Sequence of chain 1.N:
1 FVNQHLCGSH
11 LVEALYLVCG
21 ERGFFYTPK

A protein and the small-molecule ligand that binds it are described below.
Small molecule (SMILES): Oc1cccc(O)c1

Sequence of chain 1.T:
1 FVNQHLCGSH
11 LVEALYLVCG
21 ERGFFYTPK

Sequence of chain 1.R:
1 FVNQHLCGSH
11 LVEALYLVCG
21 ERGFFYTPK

Sequence of chain 1.Q:
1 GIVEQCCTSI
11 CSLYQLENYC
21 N

Binding-site contacts:
Ligand atom C3 contacts residue LEU11 of chain 1.R at 4.0 Å (hydrophobic).
Ligand atom C6 contacts residue LEU6 of chain 1.N at 4.2 Å (hydrophobic).
Ligand atom C2 contacts residue HIS5 of chain 1.N at 3.8 Å.
Ligand atom C5 contacts residue LEU11 of chain 1.R at 3.7 Å (hydrophobic).
Ligand atom O1 contacts residue HIS5 of chain 1.N at 3.1 Å (h-bond).
Ligand atom C5 contacts residue LEU6 of chain 1.N at 3.8 Å (hydrophobic).
Ligand atom C4 contacts residue HIS5 of chain 1.N at 4.5 Å.
Ligand atom C5 contacts residue HIS5 of chain 1.N at 4.3 Å.
Ligand atom C2 contacts residue CYS11 of chain 1.Q at 3.4 Å (hydrophobic).
Ligand atom C5 contacts residue CYS7 of chain 1.R at 4.0 Å (hydrophobic).
Ligand atom O3 contacts residue VAL2 of chain 1.N at 4.1 Å.
Ligand atom O1 contacts residue CYS11 of chain 1.Q at 4.4 Å.
Ligand atom C2 contacts residue ILE10 of chain 1.Q at 4.5 Å (hydrophobic).
Ligand atom C4 contacts residue VAL2 of chain 1.N at 4.3 Å (hydrophobic).
Ligand atom C1 contacts residue ALA14 of chain 1.R at 4.4 Å (hydrophobic).
Ligand atom O3 contacts residue CYS11 of chain 1.Q at 2.8 Å (h-bond).
Ligand atom C4 contacts residue CYS7 of chain 1.R at 3.8 Å (hydrophobic).
Ligand atom C4 contacts residue LEU11 of chain 1.R at 3.6 Å (hydrophobic).
Ligand atom C6 contacts residue HIS5 of chain 1.N at 3.8 Å.
Ligand atom C1 contacts residue CYS11 of chain 1.Q at 4.4 Å (hydrophobic).
Ligand atom O1 contacts residue LEU17 of chain 1.T at 3.7 Å.
Ligand atom C4 contacts residue CYS6 of chain 1.Q at 3.1 Å (hydrophobic).
Ligand atom O1 contacts residue ALA14 of chain 1.R at 3.6 Å.
Ligand atom O3 contacts residue LEU11 of chain 1.R at 4.5 Å.
Ligand atom C3 contacts residue CYS11 of chain 1.Q at 3.8 Å (hydrophobic).
Ligand atom C5 contacts residue CYS6 of chain 1.Q at 4.5 Å (hydrophobic).
Ligand atom O3 contacts residue SER9 of chain 1.Q at 3.6 Å (h-bond).
Ligand atom O3 contacts residue ILE10 of chain 1.Q at 3.5 Å.
Ligand atom C3 contacts residue HIS5 of chain 1.N at 4.2 Å.
Ligand atom C1 contacts residue LEU16 of chain 1.Q at 4.2 Å (hydrophobic).
Ligand atom C5 contacts residue HIS10 of chain 1.R at 4.0 Å.
Ligand atom C2 contacts residue LEU11 of chain 1.R at 4.4 Å (hydrophobic).
Ligand atom C3 contacts residue ILE10 of chain 1.Q at 4.5 Å (hydrophobic).
Ligand atom O1 contacts residue LEU16 of chain 1.Q at 3.9 Å.
Ligand atom C6 contacts residue LEU11 of chain 1.R at 4.0 Å (hydrophobic).
Ligand atom C2 contacts residue LEU16 of chain 1.Q at 4.2 Å (hydrophobic).
Ligand atom O3 contacts residue CYS6 of chain 1.Q at 2.6 Å (h-bond).
Ligand atom C3 contacts residue CYS6 of chain 1.Q at 3.3 Å (hydrophobic).
Ligand atom C1 contacts residue HIS5 of chain 1.N at 3.3 Å.
Ligand atom C6 contacts residue HIS10 of chain 1.R at 3.8 Å.